A small-molecule ligand and the protein it binds are described below.
Small molecule (SMILES): C[C@H](CCC(=O)O)[C@H]1CC[C@H]2[C@@H]3[C@H](O)C[C@@H]4C[C@H](O)CC[C@]4(C)[C@H]3C[C@H](O)[C@]12C

Sequence of chain 1.N:
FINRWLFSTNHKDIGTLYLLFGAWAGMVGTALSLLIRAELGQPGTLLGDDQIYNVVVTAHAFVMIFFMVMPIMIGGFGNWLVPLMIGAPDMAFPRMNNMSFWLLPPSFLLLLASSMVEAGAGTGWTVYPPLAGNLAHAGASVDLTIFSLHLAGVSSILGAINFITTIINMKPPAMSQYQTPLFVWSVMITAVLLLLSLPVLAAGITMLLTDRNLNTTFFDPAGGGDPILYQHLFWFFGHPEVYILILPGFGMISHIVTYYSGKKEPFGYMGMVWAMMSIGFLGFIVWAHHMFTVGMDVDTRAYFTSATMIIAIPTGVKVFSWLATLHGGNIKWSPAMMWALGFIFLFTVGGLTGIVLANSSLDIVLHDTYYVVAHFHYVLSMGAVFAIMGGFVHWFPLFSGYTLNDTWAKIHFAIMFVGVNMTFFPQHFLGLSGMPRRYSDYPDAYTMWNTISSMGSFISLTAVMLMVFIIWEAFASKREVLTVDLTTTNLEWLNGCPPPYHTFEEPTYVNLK

Binding-site contacts:
Ligand atom O3 contacts residue ASP300 of chain 1.N at 3.5 Å.
Ligand atom C2 contacts residue TYR304 of chain 1.N at 4.0 Å (hydrophobic).
Ligand atom O26 contacts residue HIS103 of chain 1.P at 2.6 Å (h-bond).
Ligand atom C20 contacts residue TRP288 of chain 1.N at 4.2 Å (hydrophobic).
Ligand atom C24 contacts residue HIS233 of chain 1.N at 3.6 Å.
Ligand atom C12 contacts residue THR301 of chain 1.N at 3.7 Å.
Ligand atom C1 contacts residue TYR304 of chain 1.N at 3.3 Å (hydrophobic).
Ligand atom C11 contacts residue PHE305 of chain 1.N at 3.9 Å (hydrophobic).
Ligand atom C18 contacts residue TRP288 of chain 1.N at 4.1 Å (hydrophobic).
Ligand atom C21 contacts residue TRP288 of chain 1.N at 4.0 Å (hydrophobic).
Ligand atom C23 contacts residue HIS233 of chain 1.N at 3.8 Å.
Ligand atom C23 contacts residue TRP99 of chain 1.P at 3.7 Å (hydrophobic).
Ligand atom O25 contacts residue HIS103 of chain 1.P at 3.0 Å (h-bond).
Ligand atom C19 contacts residue CDL1 of chain 1.AD at 4.3 Å.
Ligand atom C1 contacts residue CDL1 of chain 1.AD at 4.2 Å.
Ligand atom O25 contacts residue HIS233 of chain 1.N at 3.7 Å.
Ligand atom C19 contacts residue TYR304 of chain 1.N at 4.0 Å (hydrophobic).
Ligand atom C11 contacts residue THR301 of chain 1.N at 3.9 Å.
Ligand atom O12 contacts residue THR301 of chain 1.N at 2.7 Å (h-bond).
Ligand atom O26 contacts residue HIS233 of chain 1.N at 4.0 Å.
Ligand atom C21 contacts residue HIS233 of chain 1.N at 3.6 Å.
Ligand atom C24 contacts residue TRP99 of chain 1.P at 3.7 Å (hydrophobic).
Ligand atom C12 contacts residue PHE305 of chain 1.N at 4.0 Å (hydrophobic).
Ligand atom C3 contacts residue CDL1 of chain 1.AD at 3.6 Å.
Ligand atom C2 contacts residue ASP300 of chain 1.N at 3.8 Å.
Ligand atom C11 contacts residue TYR304 of chain 1.N at 4.2 Å (hydrophobic).
Ligand atom C2 contacts residue THR301 of chain 1.N at 4.0 Å.
Ligand atom C2 contacts residue CDL1 of chain 1.AD at 3.7 Å.
Ligand atom C1 contacts residue ASP300 of chain 1.N at 4.5 Å.
Ligand atom C9 contacts residue THR301 of chain 1.N at 4.3 Å.
Ligand atom O3 contacts residue CDL1 of chain 1.AD at 3.8 Å.
Ligand atom C24 contacts residue HIS103 of chain 1.P at 3.2 Å.
Ligand atom O26 contacts residue TRP99 of chain 1.P at 2.9 Å (h-bond).

Sequence of chain 1.P:
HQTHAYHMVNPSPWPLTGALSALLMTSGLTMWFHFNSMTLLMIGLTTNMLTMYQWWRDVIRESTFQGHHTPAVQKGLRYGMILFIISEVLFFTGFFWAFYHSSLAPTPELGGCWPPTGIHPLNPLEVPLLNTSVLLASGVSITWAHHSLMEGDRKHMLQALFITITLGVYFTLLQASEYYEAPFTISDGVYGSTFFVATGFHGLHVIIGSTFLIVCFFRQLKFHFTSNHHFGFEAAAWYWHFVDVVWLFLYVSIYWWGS